This protein binds this small molecule.
Small molecule (SMILES): CC(=O)N[C@H]1[C@H](O[C@H]2[C@H](O)[C@@H](NC(C)=O)CO[C@@H]2CO)O[C@H](CO)[C@@H](O[C@@H]2O[C@H](CO)[C@@H](O)[C@H](O)[C@@H]2O)[C@@H]1O

Sequence of chain 1.A:
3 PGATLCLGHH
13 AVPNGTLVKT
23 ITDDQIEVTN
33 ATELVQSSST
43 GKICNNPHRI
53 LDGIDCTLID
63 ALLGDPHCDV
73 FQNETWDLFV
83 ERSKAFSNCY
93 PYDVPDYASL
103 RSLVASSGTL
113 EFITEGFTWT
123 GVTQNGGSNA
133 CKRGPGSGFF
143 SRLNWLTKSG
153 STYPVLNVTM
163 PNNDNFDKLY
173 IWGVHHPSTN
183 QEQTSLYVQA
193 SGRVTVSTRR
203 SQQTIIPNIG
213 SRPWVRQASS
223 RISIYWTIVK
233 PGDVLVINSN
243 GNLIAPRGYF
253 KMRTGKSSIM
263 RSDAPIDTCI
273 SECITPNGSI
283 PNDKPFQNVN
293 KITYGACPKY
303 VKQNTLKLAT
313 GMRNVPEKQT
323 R

Binding-site contacts:
Ligand atom C5 contacts residue ASN32 of chain 1.A at 3.6 Å.
Ligand atom C1 contacts residue ASN32 of chain 1.A at 1.5 Å.
Ligand atom O6 contacts residue ALA33 of chain 1.A at 2.7 Å (h-bond).
Ligand atom O6 contacts residue THR34 of chain 1.A at 3.9 Å.
Ligand atom C6 contacts residue ALA33 of chain 1.A at 3.6 Å (hydrophobic).
Ligand atom O5 contacts residue ALA33 of chain 1.A at 3.9 Å.
Ligand atom C6 contacts residue THR34 of chain 1.A at 4.2 Å.
Ligand atom C4 contacts residue ASN32 of chain 1.A at 4.4 Å.
Ligand atom O6 contacts residue ASN32 of chain 1.A at 4.2 Å.
Ligand atom C7 contacts residue ASN32 of chain 1.A at 3.4 Å.
Ligand atom O5 contacts residue ASN32 of chain 1.A at 2.4 Å (h-bond).
Ligand atom C5 contacts residue ALA33 of chain 1.A at 4.2 Å (hydrophobic).
Ligand atom N2 contacts residue ASN32 of chain 1.A at 3.2 Å (h-bond).
Ligand atom C3 contacts residue ASN32 of chain 1.A at 4.0 Å.
Ligand atom O7 contacts residue ASN32 of chain 1.A at 3.4 Å (h-bond).
Ligand atom C2 contacts residue ASN32 of chain 1.A at 2.8 Å.